Binding-site contacts:
Ligand atom C2 contacts residue GLU200 of chain 1.A at 3.0 Å.
Ligand atom N7 contacts residue GLY117 of chain 1.A at 3.4 Å (h-bond).
Ligand atom C4 contacts residue MET218 of chain 1.A at 4.0 Å (hydrophobic).
Ligand atom C2' contacts residue MET218 of chain 1.A at 3.3 Å (hydrophobic).
Ligand atom C6 contacts residue GLU200 of chain 1.A at 3.5 Å.
Ligand atom N1 contacts residue VAL216 of chain 1.A at 3.4 Å.
Ligand atom C4 contacts residue VAL216 of chain 1.A at 3.9 Å (hydrophobic).
Ligand atom C3' contacts residue PHE158 of chain 3.A at 3.1 Å (hydrophobic).
Ligand atom O6 contacts residue GLU200 of chain 1.A at 3.8 Å.
Ligand atom N3 contacts residue MET218 of chain 1.A at 3.1 Å.
Ligand atom C8 contacts residue ALA116 of chain 1.A at 3.9 Å (hydrophobic).
Ligand atom C3' contacts residue MET218 of chain 1.A at 3.6 Å (hydrophobic).
Ligand atom C6 contacts residue VAL216 of chain 1.A at 3.8 Å (hydrophobic).
Ligand atom N7 contacts residue ALA116 of chain 1.A at 3.7 Å.
Ligand atom C5 contacts residue GLY117 of chain 1.A at 3.5 Å.
Ligand atom C8 contacts residue THR241 of chain 1.A at 3.7 Å.
Ligand atom O6 contacts residue VAL216 of chain 1.A at 3.9 Å.
Ligand atom C4' contacts residue PHE158 of chain 3.A at 3.9 Å (hydrophobic).
Ligand atom C5 contacts residue ASN242 of chain 1.A at 4.0 Å.
Ligand atom C8 contacts residue ASN242 of chain 1.A at 3.8 Å.
Ligand atom C5' contacts residue PHE199 of chain 1.A at 3.7 Å (hydrophobic).
Ligand atom C2 contacts residue VAL216 of chain 1.A at 3.9 Å (hydrophobic).
Ligand atom C5' contacts residue PHE158 of chain 3.A at 3.8 Å (hydrophobic).
Ligand atom N1 contacts residue GLU200 of chain 1.A at 2.5 Å (salt-bridge).
Ligand atom C6 contacts residue GLY117 of chain 1.A at 3.7 Å.
Ligand atom N7 contacts residue ASN242 of chain 1.A at 3.0 Å (h-bond).
Ligand atom C5 contacts residue VAL216 of chain 1.A at 4.0 Å (hydrophobic).
Ligand atom N3 contacts residue VAL216 of chain 1.A at 4.0 Å.
Ligand atom O5' contacts residue HIS256 of chain 1.A at 2.8 Å (h-bond).
Ligand atom C2 contacts residue MET218 of chain 1.A at 3.5 Å (hydrophobic).
Ligand atom O6 contacts residue GLY117 of chain 1.A at 3.4 Å.
Ligand atom C5' contacts residue HIS256 of chain 1.A at 3.4 Å.
Ligand atom C1' contacts residue ALA115 of chain 1.A at 3.8 Å (hydrophobic).
Ligand atom N3 contacts residue GLY217 of chain 1.A at 3.8 Å.
Ligand atom N3 contacts residue PHE199 of chain 1.A at 4.0 Å.
Ligand atom C4 contacts residue PHE199 of chain 1.A at 3.9 Å (hydrophobic).
Ligand atom O6 contacts residue ASN242 of chain 1.A at 3.3 Å (h-bond).
Ligand atom O6 contacts residue VAL244 of chain 1.A at 3.4 Å.
Ligand atom C8 contacts residue GLY117 of chain 1.A at 4.0 Å.
Ligand atom N7 contacts residue THR241 of chain 1.A at 3.9 Å.

Sequence of chain 1.A:
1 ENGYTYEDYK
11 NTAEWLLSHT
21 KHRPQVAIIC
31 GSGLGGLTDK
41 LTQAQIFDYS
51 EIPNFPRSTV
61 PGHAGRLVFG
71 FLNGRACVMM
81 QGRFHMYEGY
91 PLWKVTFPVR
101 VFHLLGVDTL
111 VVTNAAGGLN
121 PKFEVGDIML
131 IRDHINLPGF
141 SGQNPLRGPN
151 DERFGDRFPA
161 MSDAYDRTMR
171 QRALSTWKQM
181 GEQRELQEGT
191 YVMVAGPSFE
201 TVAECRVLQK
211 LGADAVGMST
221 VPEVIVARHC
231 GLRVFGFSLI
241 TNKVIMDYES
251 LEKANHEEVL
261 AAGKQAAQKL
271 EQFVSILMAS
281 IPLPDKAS

A small-molecule ligand and the protein it binds are described below.
Small molecule (SMILES): O=c1[nH]cnc2c1ncn2[C@H]1CC[C@@H](CO)O1

Sequence of chain 3.A:
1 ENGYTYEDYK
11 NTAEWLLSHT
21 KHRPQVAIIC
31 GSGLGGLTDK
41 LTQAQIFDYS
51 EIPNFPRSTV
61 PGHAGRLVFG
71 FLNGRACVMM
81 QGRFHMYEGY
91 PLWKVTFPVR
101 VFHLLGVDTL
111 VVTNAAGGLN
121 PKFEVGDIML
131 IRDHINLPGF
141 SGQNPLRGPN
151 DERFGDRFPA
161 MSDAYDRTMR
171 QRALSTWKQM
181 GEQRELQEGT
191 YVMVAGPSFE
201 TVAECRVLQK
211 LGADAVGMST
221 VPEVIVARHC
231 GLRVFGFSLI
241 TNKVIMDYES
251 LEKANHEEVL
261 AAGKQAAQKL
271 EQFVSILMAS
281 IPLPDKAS